Sequence of chain 1.H:
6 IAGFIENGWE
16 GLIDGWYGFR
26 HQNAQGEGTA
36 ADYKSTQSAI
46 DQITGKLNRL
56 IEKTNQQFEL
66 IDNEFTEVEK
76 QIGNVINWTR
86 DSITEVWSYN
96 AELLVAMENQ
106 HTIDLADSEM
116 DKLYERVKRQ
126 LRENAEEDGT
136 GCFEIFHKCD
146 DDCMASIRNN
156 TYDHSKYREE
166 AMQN

Sequence of chain 1.G:
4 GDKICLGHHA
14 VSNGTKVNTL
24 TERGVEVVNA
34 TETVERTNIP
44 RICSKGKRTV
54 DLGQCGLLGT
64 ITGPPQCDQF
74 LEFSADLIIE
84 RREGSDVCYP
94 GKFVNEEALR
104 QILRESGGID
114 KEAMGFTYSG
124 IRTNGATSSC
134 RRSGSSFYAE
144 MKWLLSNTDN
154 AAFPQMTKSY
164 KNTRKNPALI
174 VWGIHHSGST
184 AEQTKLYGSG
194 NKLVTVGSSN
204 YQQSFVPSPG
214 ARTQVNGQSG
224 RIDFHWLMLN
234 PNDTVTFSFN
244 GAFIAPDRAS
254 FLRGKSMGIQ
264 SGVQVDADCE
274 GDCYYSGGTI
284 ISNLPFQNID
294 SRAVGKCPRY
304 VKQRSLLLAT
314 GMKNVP

A protein and the small-molecule ligand that binds it are described below.
Small molecule (SMILES): CC(=O)N[C@@H]1[C@@H](O)[C@H](O)[C@@H](CO)O[C@H]1O

Binding-site contacts:
Ligand atom N2 contacts residue GLU72 of chain 1.H at 4.0 Å.
Ligand atom C1 contacts residue ASN82 of chain 1.H at 1.5 Å.
Ligand atom C8 contacts residue ASN79 of chain 1.H at 3.1 Å.
Ligand atom C4 contacts residue ASN82 of chain 1.H at 4.3 Å.
Ligand atom O7 contacts residue ASN82 of chain 1.H at 4.0 Å.
Ligand atom N2 contacts residue ASN82 of chain 1.H at 3.0 Å (h-bond).
Ligand atom C7 contacts residue ASN82 of chain 1.H at 3.7 Å.
Ligand atom C3 contacts residue ASN82 of chain 1.H at 3.9 Å.
Ligand atom C8 contacts residue LYS75 of chain 1.H at 3.9 Å.
Ligand atom O3 contacts residue GLU72 of chain 1.H at 4.0 Å.
Ligand atom O5 contacts residue ASN82 of chain 1.H at 2.4 Å (h-bond).
Ligand atom C8 contacts residue GLY78 of chain 1.H at 4.1 Å.
Ligand atom O7 contacts residue ASN79 of chain 1.H at 3.3 Å (h-bond).
Ligand atom O6 contacts residue ARG295 of chain 1.G at 4.3 Å.
Ligand atom C7 contacts residue GLU72 of chain 1.H at 4.0 Å.
Ligand atom C5 contacts residue ASN82 of chain 1.H at 3.7 Å.
Ligand atom C8 contacts residue GLU72 of chain 1.H at 3.5 Å.
Ligand atom C2 contacts residue ASN82 of chain 1.H at 2.5 Å.
Ligand atom C7 contacts residue ASN79 of chain 1.H at 3.5 Å.